Sequence of chain 2.A:
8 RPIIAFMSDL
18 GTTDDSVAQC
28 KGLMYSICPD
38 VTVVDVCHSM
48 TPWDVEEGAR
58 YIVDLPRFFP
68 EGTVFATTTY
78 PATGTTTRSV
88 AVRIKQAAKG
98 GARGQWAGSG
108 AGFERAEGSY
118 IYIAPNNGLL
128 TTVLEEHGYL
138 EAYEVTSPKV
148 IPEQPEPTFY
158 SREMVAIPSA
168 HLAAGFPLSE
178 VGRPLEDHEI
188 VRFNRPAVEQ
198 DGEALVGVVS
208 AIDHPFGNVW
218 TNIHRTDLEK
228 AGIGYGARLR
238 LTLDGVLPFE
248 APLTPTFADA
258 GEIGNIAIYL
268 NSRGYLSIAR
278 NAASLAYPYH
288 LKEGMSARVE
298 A

Binding-site contacts:
Ligand atom N contacts residue ASP210 of chain 2.A at 2.8 Å (salt-bridge).
Ligand atom CB contacts residue PHE156 of chain 2.C at 4.0 Å (hydrophobic).
Ligand atom O contacts residue ARG270 of chain 2.A at 2.7 Å (salt-bridge).
Ligand atom C contacts residue ARG270 of chain 2.A at 3.8 Å.
Ligand atom SD contacts residue 3D11 of chain 2.H at 3.9 Å.
Ligand atom OXT contacts residue SER269 of chain 2.A at 2.5 Å (h-bond).
Ligand atom C contacts residue TRP217 of chain 2.A at 3.6 Å (hydrophobic).
Ligand atom CE contacts residue PHE156 of chain 2.C at 4.4 Å (hydrophobic).
Ligand atom N contacts residue SER23 of chain 2.C at 2.8 Å (h-bond).
Ligand atom CG contacts residue LEU17 of chain 2.C at 4.0 Å (hydrophobic).
Ligand atom C contacts residue SER269 of chain 2.A at 3.2 Å.
Ligand atom N contacts residue TRP217 of chain 2.A at 3.8 Å.
Ligand atom SD contacts residue ASP210 of chain 2.A at 4.0 Å.
Ligand atom N contacts residue ASP21 of chain 2.C at 2.9 Å (salt-bridge).
Ligand atom O contacts residue ASP21 of chain 2.C at 3.8 Å.
Ligand atom C contacts residue ASP210 of chain 2.A at 4.5 Å.
Ligand atom CA contacts residue ASP210 of chain 2.A at 3.6 Å.
Ligand atom CA contacts residue TRP217 of chain 2.A at 4.0 Å (hydrophobic).
Ligand atom CE contacts residue PHE254 of chain 2.A at 4.2 Å (hydrophobic).
Ligand atom OXT contacts residue TRP217 of chain 2.A at 3.7 Å.
Ligand atom O contacts residue SER269 of chain 2.A at 3.0 Å (h-bond).
Ligand atom CG contacts residue PHE156 of chain 2.C at 3.5 Å (hydrophobic).
Ligand atom CG contacts residue 3D11 of chain 2.H at 4.0 Å.
Ligand atom C contacts residue SER23 of chain 2.C at 3.9 Å.
Ligand atom CE contacts residue THR155 of chain 2.C at 3.0 Å.
Ligand atom SD contacts residue THR155 of chain 2.C at 4.2 Å.
Ligand atom OXT contacts residue THR155 of chain 2.C at 4.4 Å.
Ligand atom CA contacts residue SER23 of chain 2.C at 3.4 Å.
Ligand atom CA contacts residue ASP21 of chain 2.C at 4.1 Å.
Ligand atom CE contacts residue 3D11 of chain 2.H at 4.1 Å.
Ligand atom O contacts residue GLN26 of chain 2.C at 4.5 Å.
Ligand atom CB contacts residue SER23 of chain 2.C at 3.2 Å.
Ligand atom O contacts residue SER23 of chain 2.C at 3.5 Å (h-bond).
Ligand atom C contacts residue ASP21 of chain 2.C at 4.3 Å.
Ligand atom OXT contacts residue ARG270 of chain 2.A at 4.1 Å.
Ligand atom O contacts residue TRP217 of chain 2.A at 3.6 Å.
Ligand atom CB contacts residue LEU17 of chain 2.C at 3.9 Å (hydrophobic).
Ligand atom N contacts residue ARG270 of chain 2.A at 4.4 Å.
Ligand atom O contacts residue PHE156 of chain 2.C at 4.3 Å.
Ligand atom SD contacts residue PHE213 of chain 2.A at 4.0 Å.

Sequence of chain 2.C:
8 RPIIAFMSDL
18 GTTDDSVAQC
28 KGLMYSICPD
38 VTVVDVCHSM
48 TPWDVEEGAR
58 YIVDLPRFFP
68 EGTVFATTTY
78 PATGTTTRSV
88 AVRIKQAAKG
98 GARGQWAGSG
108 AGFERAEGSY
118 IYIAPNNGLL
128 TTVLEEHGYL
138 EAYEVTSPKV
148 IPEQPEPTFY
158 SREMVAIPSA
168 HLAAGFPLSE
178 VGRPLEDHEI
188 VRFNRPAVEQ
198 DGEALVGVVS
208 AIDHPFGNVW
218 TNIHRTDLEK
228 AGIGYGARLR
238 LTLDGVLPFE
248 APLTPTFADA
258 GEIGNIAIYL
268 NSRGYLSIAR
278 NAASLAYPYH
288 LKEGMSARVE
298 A

A small-molecule ligand and the protein it binds are described below.
Small molecule (SMILES): CSCC[C@H](N)C(=O)O